Sequence of chain 43.A:
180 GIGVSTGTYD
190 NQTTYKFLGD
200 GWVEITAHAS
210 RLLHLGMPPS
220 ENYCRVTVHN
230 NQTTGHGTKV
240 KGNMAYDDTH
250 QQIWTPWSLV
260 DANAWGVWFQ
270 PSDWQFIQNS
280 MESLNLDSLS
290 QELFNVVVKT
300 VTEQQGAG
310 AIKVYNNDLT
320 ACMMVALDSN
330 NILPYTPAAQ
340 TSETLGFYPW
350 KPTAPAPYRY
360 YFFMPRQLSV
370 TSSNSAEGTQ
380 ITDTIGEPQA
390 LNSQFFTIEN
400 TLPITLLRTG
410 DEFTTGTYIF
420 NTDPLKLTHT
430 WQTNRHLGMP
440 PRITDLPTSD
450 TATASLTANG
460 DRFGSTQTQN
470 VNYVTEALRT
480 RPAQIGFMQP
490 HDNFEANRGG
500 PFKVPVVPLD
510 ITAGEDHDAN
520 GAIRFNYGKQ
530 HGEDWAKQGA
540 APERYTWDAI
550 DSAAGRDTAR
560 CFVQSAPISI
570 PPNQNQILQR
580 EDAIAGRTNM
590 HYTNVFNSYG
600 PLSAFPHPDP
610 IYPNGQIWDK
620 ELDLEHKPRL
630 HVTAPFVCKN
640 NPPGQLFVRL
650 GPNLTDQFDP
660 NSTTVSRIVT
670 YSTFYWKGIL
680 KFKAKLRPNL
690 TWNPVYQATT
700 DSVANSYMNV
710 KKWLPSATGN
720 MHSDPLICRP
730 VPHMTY

The small molecule below binds the protein below.
Small molecule (SMILES): Nc1ccn([C@H]2C[C@H](O)[C@@H](COP(=O)(O)O)O2)c(=O)n1

Binding-site contacts:
Ligand atom C4' contacts residue TRP201 of chain 43.A at 4.3 Å (hydrophobic).
Ligand atom O2 contacts residue LYS682 of chain 43.A at 4.2 Å.
Ligand atom C2 contacts residue TRP201 of chain 43.A at 3.9 Å (hydrophobic).
Ligand atom C2' contacts residue LYS682 of chain 43.A at 3.6 Å.
Ligand atom O2 contacts residue TRP201 of chain 43.A at 4.3 Å.
Ligand atom C1' contacts residue LYS682 of chain 43.A at 4.5 Å.
Ligand atom C1' contacts residue TRP201 of chain 43.A at 4.5 Å (hydrophobic).
Ligand atom C3' contacts residue TRP201 of chain 43.A at 4.1 Å (hydrophobic).
Ligand atom OP1 contacts residue PRO423 of chain 43.A at 3.6 Å.
Ligand atom N4 contacts residue TRP201 of chain 43.A at 3.8 Å.
Ligand atom N4 contacts residue ASP199 of chain 43.A at 4.0 Å.
Ligand atom C6 contacts residue TRP201 of chain 43.A at 3.5 Å (hydrophobic).
Ligand atom C2' contacts residue TRP201 of chain 43.A at 3.6 Å (hydrophobic).
Ligand atom O5' contacts residue TRP201 of chain 43.A at 3.6 Å.
Ligand atom O2 contacts residue LEU197 of chain 43.A at 4.0 Å.
Ligand atom C5 contacts residue TRP201 of chain 43.A at 3.4 Å (hydrophobic).
Ligand atom O3' contacts residue LYS682 of chain 43.A at 3.1 Å (salt-bridge).
Ligand atom N3 contacts residue TRP201 of chain 43.A at 3.6 Å.
Ligand atom C3' contacts residue LYS682 of chain 43.A at 3.8 Å.
Ligand atom C5' contacts residue TRP201 of chain 43.A at 3.5 Å (hydrophobic).
Ligand atom N1 contacts residue TRP201 of chain 43.A at 4.0 Å.
Ligand atom C4 contacts residue TRP201 of chain 43.A at 3.3 Å (hydrophobic).
Ligand atom O4' contacts residue TRP201 of chain 43.A at 4.5 Å.
Ligand atom N4 contacts residue GLY198 of chain 43.A at 3.8 Å.